Sequence of chain 1.A:
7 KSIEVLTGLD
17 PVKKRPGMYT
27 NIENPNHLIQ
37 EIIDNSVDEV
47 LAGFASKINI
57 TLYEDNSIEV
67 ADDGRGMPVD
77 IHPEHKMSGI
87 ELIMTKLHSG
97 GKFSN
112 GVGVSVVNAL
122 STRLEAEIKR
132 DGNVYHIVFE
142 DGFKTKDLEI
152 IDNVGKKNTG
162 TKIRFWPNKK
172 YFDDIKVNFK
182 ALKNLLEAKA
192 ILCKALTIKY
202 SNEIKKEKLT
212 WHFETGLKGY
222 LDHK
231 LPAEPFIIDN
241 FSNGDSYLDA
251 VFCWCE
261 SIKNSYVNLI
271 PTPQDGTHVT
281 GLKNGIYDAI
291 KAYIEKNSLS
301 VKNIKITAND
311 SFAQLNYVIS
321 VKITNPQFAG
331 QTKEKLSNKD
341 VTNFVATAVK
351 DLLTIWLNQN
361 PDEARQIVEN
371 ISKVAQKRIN

A small-molecule ligand and the protein it binds are described below.
Small molecule (SMILES): CNc1cc(F)cc2c1[nH]c1nc(Oc3cnc(C)nc3)nc(N3C[C@H]4CCN[C@H]4C3)c12

Binding-site contacts:
Ligand atom N10 contacts residue THR162 of chain 1.A at 3.6 Å.
Ligand atom C5 contacts residue ASN41 of chain 1.A at 3.6 Å.
Ligand atom C8 contacts residue ASP68 of chain 1.A at 3.8 Å.
Ligand atom F30 contacts residue VAL115 of chain 1.A at 2.9 Å.
Ligand atom O14 contacts residue GLU45 of chain 1.A at 2.8 Å (salt-bridge).
Ligand atom C32 contacts residue ASP68 of chain 1.A at 3.7 Å.
Ligand atom C24 contacts residue ILE89 of chain 1.A at 3.5 Å (hydrophobic).
Ligand atom C6 contacts residue ASN41 of chain 1.A at 3.6 Å.
Ligand atom C20 contacts residue GLY72 of chain 1.A at 3.2 Å.
Ligand atom N29 contacts residue ASN41 of chain 1.A at 3.0 Å (h-bond).
Ligand atom N19 contacts residue PRO74 of chain 1.A at 3.8 Å.
Ligand atom N19 contacts residue ARG71 of chain 1.A at 3.8 Å.
Ligand atom N10 contacts residue GLU45 of chain 1.A at 3.6 Å.
Ligand atom N9 contacts residue ASP68 of chain 1.A at 2.6 Å (salt-bridge).
Ligand atom C23 contacts residue ASN41 of chain 1.A at 3.4 Å.
Ligand atom N17 contacts residue ARG71 of chain 1.A at 3.2 Å (salt-bridge).
Ligand atom C15 contacts residue ARG71 of chain 1.A at 3.6 Å.
Ligand atom C26 contacts residue MET73 of chain 1.A at 3.0 Å (hydrophobic).
Ligand atom C11 contacts residue GLU45 of chain 1.A at 3.5 Å.
Ligand atom C16 contacts residue GLU45 of chain 1.A at 3.3 Å.
Ligand atom C23 contacts residue MET73 of chain 1.A at 3.8 Å (hydrophobic).
Ligand atom C32 contacts residue VAL66 of chain 1.A at 3.4 Å (hydrophobic).
Ligand atom C2 contacts residue ASP68 of chain 1.A at 3.5 Å.
Ligand atom C8 contacts residue THR162 of chain 1.A at 3.2 Å.
Ligand atom N31 contacts residue ASP68 of chain 1.A at 2.8 Å (salt-bridge).
Ligand atom N31 contacts residue THR162 of chain 1.A at 3.6 Å.
Ligand atom C20 contacts residue ARG71 of chain 1.A at 3.5 Å.
Ligand atom C1 contacts residue ILE164 of chain 1.A at 3.7 Å (hydrophobic).
Ligand atom C3 contacts residue ASP68 of chain 1.A at 3.3 Å.
Ligand atom N9 contacts residue THR162 of chain 1.A at 3.0 Å (h-bond).
Ligand atom N31 contacts residue SER42 of chain 1.A at 3.8 Å.
Ligand atom C32 contacts residue SER42 of chain 1.A at 3.7 Å.
Ligand atom C16 contacts residue ARG71 of chain 1.A at 3.1 Å.
Ligand atom C15 contacts residue GLU45 of chain 1.A at 3.3 Å.
Ligand atom C24 contacts residue ASN41 of chain 1.A at 3.3 Å.
Ligand atom C3 contacts residue THR162 of chain 1.A at 3.4 Å.
Ligand atom C32 contacts residue ILE38 of chain 1.A at 3.8 Å (hydrophobic).
Ligand atom C18 contacts residue ARG71 of chain 1.A at 3.7 Å.
Ligand atom C2 contacts residue THR162 of chain 1.A at 3.4 Å.
Ligand atom N22 contacts residue MET73 of chain 1.A at 3.1 Å (h-bond).